Binding-site contacts:
Ligand atom C13 contacts residue GLU275 of chain 1.C at 3.4 Å.
Ligand atom C11 contacts residue TYR247 of chain 1.C at 3.7 Å (hydrophobic).
Ligand atom O18 contacts residue PHE283 of chain 1.C at 3.8 Å.
Ligand atom C5 contacts residue TYR247 of chain 1.C at 3.3 Å (hydrophobic).
Ligand atom C10 contacts residue GLY279 of chain 1.C at 3.6 Å.
Ligand atom C29 contacts residue HIS79 of chain 1.C at 3.7 Å.
Ligand atom C7 contacts residue MET267 of chain 1.C at 3.8 Å (hydrophobic).
Ligand atom N9 contacts residue TYR247 of chain 1.C at 2.5 Å (h-bond).
Ligand atom N23 contacts residue ILE246 of chain 1.C at 3.5 Å.
Ligand atom C17 contacts residue PHE283 of chain 1.C at 3.7 Å (hydrophobic).
Ligand atom C10 contacts residue MET267 of chain 1.C at 3.7 Å (hydrophobic).
Ligand atom C13 contacts residue PRO266 of chain 1.C at 3.9 Å (hydrophobic).
Ligand atom N31 contacts residue PHE283 of chain 1.C at 3.5 Å.
Ligand atom C21 contacts residue LEU229 of chain 1.C at 3.6 Å (hydrophobic).
Ligand atom C8 contacts residue TYR247 of chain 1.C at 3.6 Å (hydrophobic).
Ligand atom C1 contacts residue PHE283 of chain 1.C at 3.4 Å (hydrophobic).
Ligand atom C2 contacts residue MET267 of chain 1.C at 3.6 Å (hydrophobic).
Ligand atom C27 contacts residue ILE246 of chain 1.C at 3.5 Å (hydrophobic).
Ligand atom C15 contacts residue GLY279 of chain 1.C at 3.8 Å.
Ligand atom C19 contacts residue PHE283 of chain 1.C at 3.7 Å (hydrophobic).
Ligand atom C8 contacts residue GLY279 of chain 1.C at 3.6 Å.
Ligand atom C12 contacts residue VAL276 of chain 1.C at 3.7 Å (hydrophobic).
Ligand atom C3 contacts residue MET267 of chain 1.C at 3.6 Å (hydrophobic).
Ligand atom N9 contacts residue MET267 of chain 1.C at 3.8 Å.
Ligand atom O26 contacts residue PHE283 of chain 1.C at 3.7 Å.
Ligand atom C2 contacts residue PHE283 of chain 1.C at 3.4 Å (hydrophobic).
Ligand atom C4 contacts residue TYR247 of chain 1.C at 3.5 Å (hydrophobic).
Ligand atom C5 contacts residue MET267 of chain 1.C at 3.7 Å (hydrophobic).
Ligand atom C13 contacts residue LYS272 of chain 1.C at 3.9 Å.
Ligand atom C14 contacts residue PRO266 of chain 1.C at 3.8 Å (hydrophobic).
Ligand atom C27 contacts residue VAL232 of chain 1.C at 3.7 Å (hydrophobic).
Ligand atom C12 contacts residue PRO266 of chain 1.C at 3.9 Å (hydrophobic).
Ligand atom C4 contacts residue GLN280 of chain 1.C at 3.6 Å.
Ligand atom N22 contacts residue ILE246 of chain 1.C at 3.5 Å.
Ligand atom O18 contacts residue GLN280 of chain 1.C at 2.9 Å (h-bond).
Ligand atom C8 contacts residue MET267 of chain 1.C at 3.6 Å (hydrophobic).
Ligand atom C11 contacts residue MET267 of chain 1.C at 3.6 Å (hydrophobic).
Ligand atom N23 contacts residue PHE283 of chain 1.C at 3.8 Å.
Ligand atom C12 contacts residue GLU275 of chain 1.C at 3.7 Å.
Ligand atom N6 contacts residue MET267 of chain 1.C at 3.5 Å (h-bond).

The small molecule below binds the protein below.
Small molecule (SMILES): Cc1ccccc1-c1cn2c(n1)C[C@H](NC(=O)c1c(C(=O)N3CCC3)cnn1C)CC2

Sequence of chain 1.C:
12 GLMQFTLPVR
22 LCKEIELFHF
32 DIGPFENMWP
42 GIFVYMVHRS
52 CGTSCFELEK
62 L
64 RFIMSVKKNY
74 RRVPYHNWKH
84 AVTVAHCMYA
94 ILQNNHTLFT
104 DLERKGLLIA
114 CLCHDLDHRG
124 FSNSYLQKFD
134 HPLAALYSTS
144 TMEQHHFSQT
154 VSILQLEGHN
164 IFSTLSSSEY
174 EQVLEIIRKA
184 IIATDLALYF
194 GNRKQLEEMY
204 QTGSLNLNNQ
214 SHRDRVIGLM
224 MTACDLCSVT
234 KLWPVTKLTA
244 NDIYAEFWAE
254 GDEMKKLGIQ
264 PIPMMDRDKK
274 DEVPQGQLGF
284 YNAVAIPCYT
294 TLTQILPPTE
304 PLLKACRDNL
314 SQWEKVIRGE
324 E